A small-molecule ligand and the protein it binds are described below.
Small molecule (SMILES): CC(=O)N[C@@H]1[C@@H](O)[C@H](O)[C@@H](CO)O[C@H]1O

Binding-site contacts:
Ligand atom C3 contacts residue ASN118 of chain 5.A at 3.8 Å.
Ligand atom O6 contacts residue THR120 of chain 5.A at 3.6 Å (h-bond).
Ligand atom N2 contacts residue TYR90 of chain 5.A at 4.4 Å.
Ligand atom C6 contacts residue THR120 of chain 5.A at 3.8 Å.
Ligand atom C1 contacts residue THR89 of chain 5.A at 4.2 Å.
Ligand atom O6 contacts residue ASN118 of chain 5.A at 4.2 Å.
Ligand atom O6 contacts residue PHE119 of chain 5.A at 2.8 Å (h-bond).
Ligand atom O5 contacts residue THR120 of chain 5.A at 3.4 Å (h-bond).
Ligand atom O5 contacts residue ASN118 of chain 5.A at 2.4 Å (h-bond).
Ligand atom C8 contacts residue SER66 of chain 5.A at 3.6 Å.
Ligand atom O5 contacts residue PHE119 of chain 5.A at 3.9 Å.
Ligand atom C4 contacts residue ASN118 of chain 5.A at 4.2 Å.
Ligand atom C5 contacts residue ASN118 of chain 5.A at 3.6 Å.
Ligand atom C8 contacts residue ASN118 of chain 5.A at 3.7 Å.
Ligand atom C2 contacts residue ASN118 of chain 5.A at 2.5 Å.
Ligand atom C1 contacts residue ASN118 of chain 5.A at 1.4 Å.
Ligand atom C5 contacts residue THR120 of chain 5.A at 4.2 Å.
Ligand atom O6 contacts residue THR89 of chain 5.A at 3.9 Å.
Ligand atom C7 contacts residue ASN118 of chain 5.A at 3.8 Å.
Ligand atom O5 contacts residue THR89 of chain 5.A at 4.5 Å.
Ligand atom C8 contacts residue ASP67 of chain 5.A at 3.7 Å.
Ligand atom C1 contacts residue SER66 of chain 5.A at 4.5 Å.
Ligand atom C6 contacts residue PHE119 of chain 5.A at 4.0 Å (hydrophobic).
Ligand atom N2 contacts residue ASN118 of chain 5.A at 2.9 Å (h-bond).

Sequence of chain 5.A:
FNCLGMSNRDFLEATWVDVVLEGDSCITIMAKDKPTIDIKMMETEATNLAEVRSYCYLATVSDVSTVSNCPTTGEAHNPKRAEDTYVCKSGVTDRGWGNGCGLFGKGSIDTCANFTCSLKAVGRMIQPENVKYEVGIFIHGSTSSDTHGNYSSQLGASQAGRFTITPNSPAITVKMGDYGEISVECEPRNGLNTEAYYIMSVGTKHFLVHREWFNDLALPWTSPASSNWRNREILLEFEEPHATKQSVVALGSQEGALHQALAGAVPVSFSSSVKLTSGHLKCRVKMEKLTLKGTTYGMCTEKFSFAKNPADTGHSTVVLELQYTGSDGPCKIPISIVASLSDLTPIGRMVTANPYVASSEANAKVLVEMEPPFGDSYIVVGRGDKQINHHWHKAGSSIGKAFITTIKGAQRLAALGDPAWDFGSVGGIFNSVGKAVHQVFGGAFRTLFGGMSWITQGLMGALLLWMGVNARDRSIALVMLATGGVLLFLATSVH